Sequence of chain 1.C:
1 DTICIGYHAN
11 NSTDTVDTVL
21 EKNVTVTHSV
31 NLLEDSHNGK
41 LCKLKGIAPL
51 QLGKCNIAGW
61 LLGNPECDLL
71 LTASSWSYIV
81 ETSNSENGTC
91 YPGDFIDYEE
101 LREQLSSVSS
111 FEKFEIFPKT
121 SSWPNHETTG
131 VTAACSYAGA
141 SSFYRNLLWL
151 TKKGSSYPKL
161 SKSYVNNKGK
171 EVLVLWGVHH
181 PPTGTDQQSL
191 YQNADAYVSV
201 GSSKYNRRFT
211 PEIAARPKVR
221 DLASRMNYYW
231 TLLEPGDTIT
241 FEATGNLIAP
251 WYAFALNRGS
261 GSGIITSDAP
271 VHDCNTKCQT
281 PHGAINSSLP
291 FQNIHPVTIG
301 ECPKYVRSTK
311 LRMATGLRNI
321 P

This small molecule binds to this protein.
Small molecule (SMILES): CC(=O)N[C@@H]1[C@@H](O)[C@H](O[C@@H]2O[C@H](CO[C@]3(C(=O)O)C[C@H](O)[C@@H](NC(C)=O)[C@H]([C@H](O)[C@H](O)CO)O3)[C@H](O)[C@H](O)[C@H]2O)[C@@H](CO)O[C@H]1O

Binding-site contacts:
Ligand atom C4 contacts residue ASP221 of chain 1.C at 3.4 Å.
Ligand atom C7 contacts residue TRP149 of chain 1.C at 3.7 Å (hydrophobic).
Ligand atom O8 contacts residue LEU222 of chain 1.C at 3.4 Å.
Ligand atom O8 contacts residue TYR91 of chain 1.C at 3.1 Å (h-bond).
Ligand atom O8 contacts residue TRP149 of chain 1.C at 3.9 Å.
Ligand atom N2 contacts residue ASP186 of chain 1.C at 3.6 Å (salt-bridge).
Ligand atom C9 contacts residue SER224 of chain 1.C at 3.6 Å.
Ligand atom N5 contacts residue VAL131 of chain 1.C at 2.8 Å (h-bond).
Ligand atom C11 contacts residue VAL131 of chain 1.C at 4.0 Å (hydrophobic).
Ligand atom O1B contacts residue THR132 of chain 1.C at 3.5 Å (h-bond).
Ligand atom C9 contacts residue TYR91 of chain 1.C at 3.4 Å (hydrophobic).
Ligand atom C2 contacts residue LYS218 of chain 1.C at 3.8 Å.
Ligand atom C4 contacts residue VAL131 of chain 1.C at 3.3 Å (hydrophobic).
Ligand atom O3 contacts residue LYS218 of chain 1.C at 2.8 Å (salt-bridge).
Ligand atom O1A contacts residue LEU222 of chain 1.C at 3.4 Å.
Ligand atom C3 contacts residue ASP221 of chain 1.C at 3.5 Å.
Ligand atom C8 contacts residue TYR91 of chain 1.C at 3.9 Å (hydrophobic).
Ligand atom O1A contacts residue THR132 of chain 1.C at 2.6 Å (h-bond).
Ligand atom O1B contacts residue ALA133 of chain 1.C at 2.8 Å (h-bond).
Ligand atom C9 contacts residue TRP149 of chain 1.C at 3.8 Å (hydrophobic).
Ligand atom C3 contacts residue LYS218 of chain 1.C at 3.8 Å.
Ligand atom C1 contacts residue THR132 of chain 1.C at 3.5 Å.
Ligand atom C9 contacts residue HIS179 of chain 1.C at 3.5 Å.
Ligand atom O3 contacts residue ASP221 of chain 1.C at 2.7 Å (salt-bridge).
Ligand atom O2 contacts residue LYS218 of chain 1.C at 3.5 Å (salt-bridge).
Ligand atom C1 contacts residue ALA133 of chain 1.C at 3.7 Å (hydrophobic).
Ligand atom O4 contacts residue LEU222 of chain 1.C at 3.9 Å.
Ligand atom O4 contacts residue VAL131 of chain 1.C at 3.7 Å.
Ligand atom O4 contacts residue ASP221 of chain 1.C at 2.5 Å (salt-bridge).
Ligand atom C5 contacts residue VAL131 of chain 1.C at 3.5 Å (hydrophobic).
Ligand atom O1A contacts residue ALA133 of chain 1.C at 3.8 Å.
Ligand atom N5 contacts residue TRP149 of chain 1.C at 3.8 Å.
Ligand atom O10 contacts residue LEU190 of chain 1.C at 3.5 Å.
Ligand atom O9 contacts residue TYR91 of chain 1.C at 3.7 Å.
Ligand atom C8 contacts residue SER189 of chain 1.C at 3.8 Å.
Ligand atom C11 contacts residue GLY130 of chain 1.C at 3.5 Å.
Ligand atom C10 contacts residue VAL131 of chain 1.C at 3.8 Å (hydrophobic).
Ligand atom O9 contacts residue SER224 of chain 1.C at 3.0 Å (h-bond).
Ligand atom O9 contacts residue HIS179 of chain 1.C at 3.8 Å.
Ligand atom C11 contacts residue TRP149 of chain 1.C at 3.8 Å (hydrophobic).